Binding-site contacts:
Ligand atom O contacts residue TYR481 of chain 1.A at 2.6 Å (h-bond).
Ligand atom CBN contacts residue HIS314 of chain 1.A at 3.4 Å.
Ligand atom CAK contacts residue HIS371 of chain 1.A at 3.4 Å.
Ligand atom CAI contacts residue 3ES1 of chain 1.J at 3.6 Å.
Ligand atom OH contacts residue PHE488 of chain 1.A at 3.4 Å.
Ligand atom OAG contacts residue GLU345 of chain 1.A at 2.7 Å (salt-bridge).
Ligand atom CAR contacts residue 3ES1 of chain 1.J at 3.5 Å.
Ligand atom C contacts residue HIS474 of chain 1.A at 3.5 Å.
Ligand atom CAJ contacts residue GLU337 of chain 1.A at 3.5 Å.
Ligand atom PBY contacts residue GLU345 of chain 1.A at 3.6 Å.
Ligand atom CBC contacts residue HIS344 of chain 1.A at 3.4 Å.
Ligand atom OAG contacts residue HIS348 of chain 1.A at 3.0 Å (h-bond).
Ligand atom CAL contacts residue 3ES1 of chain 1.J at 3.5 Å.
Ligand atom O contacts residue HIS474 of chain 1.A at 3.4 Å.
Ligand atom CBT contacts residue VAL341 of chain 1.A at 3.6 Å (hydrophobic).
Ligand atom CAH contacts residue HIS371 of chain 1.A at 3.6 Å.
Ligand atom O contacts residue LYS472 of chain 1.A at 2.7 Å (salt-bridge).
Ligand atom OAG contacts residue ZN1 of chain 1.F at 2.0 Å.
Ligand atom CZ contacts residue PHE488 of chain 1.A at 3.5 Å (hydrophobic).
Ligand atom CB contacts residue TYR481 of chain 1.A at 3.5 Å (hydrophobic).
Ligand atom OBK contacts residue HIS344 of chain 1.A at 3.1 Å.
Ligand atom OAG contacts residue HIS344 of chain 1.A at 3.1 Å (h-bond).
Ligand atom OAD contacts residue TYR484 of chain 1.A at 2.6 Å (h-bond).
Ligand atom CBU contacts residue VAL341 of chain 1.A at 3.6 Å (hydrophobic).
Ligand atom O contacts residue GLN242 of chain 1.A at 3.0 Å (h-bond).
Ligand atom CB contacts residue TYR484 of chain 1.A at 3.5 Å (hydrophobic).
Ligand atom OAD contacts residue ZN1 of chain 1.F at 2.7 Å.
Ligand atom OAD contacts residue GLU372 of chain 1.A at 3.3 Å (salt-bridge).
Ligand atom OAC contacts residue HIS314 of chain 1.A at 2.6 Å (h-bond).
Ligand atom C contacts residue TYR481 of chain 1.A at 3.6 Å (hydrophobic).
Ligand atom OAB contacts residue SER316 of chain 1.A at 3.2 Å.
Ligand atom CAN contacts residue VAL479 of chain 1.A at 3.6 Å (hydrophobic).
Ligand atom CBF contacts residue GLU345 of chain 1.A at 3.2 Å.
Ligand atom CBX contacts residue ALA315 of chain 1.A at 3.5 Å (hydrophobic).
Ligand atom CBF contacts residue ALA315 of chain 1.A at 3.1 Å (hydrophobic).
Ligand atom PBY contacts residue ZN1 of chain 1.F at 2.9 Å.
Ligand atom OAB contacts residue ALA317 of chain 1.A at 2.9 Å (h-bond).
Ligand atom OAC contacts residue TYR484 of chain 1.A at 3.5 Å (h-bond).
Ligand atom OAC contacts residue HIS474 of chain 1.A at 2.8 Å (h-bond).
Ligand atom C contacts residue GLN242 of chain 1.A at 3.6 Å.

This protein binds this small molecule.
Small molecule (SMILES): O=C(N[C@@H](Cc1ccccc1)[P](=O)(O)C[C@H](Cc1cc(-c2ccccc2)no1)C(=O)N[C@@H](Cc1ccc(O)cc1)C(=O)O)OCc1ccccc1

Sequence of chain 1.A:
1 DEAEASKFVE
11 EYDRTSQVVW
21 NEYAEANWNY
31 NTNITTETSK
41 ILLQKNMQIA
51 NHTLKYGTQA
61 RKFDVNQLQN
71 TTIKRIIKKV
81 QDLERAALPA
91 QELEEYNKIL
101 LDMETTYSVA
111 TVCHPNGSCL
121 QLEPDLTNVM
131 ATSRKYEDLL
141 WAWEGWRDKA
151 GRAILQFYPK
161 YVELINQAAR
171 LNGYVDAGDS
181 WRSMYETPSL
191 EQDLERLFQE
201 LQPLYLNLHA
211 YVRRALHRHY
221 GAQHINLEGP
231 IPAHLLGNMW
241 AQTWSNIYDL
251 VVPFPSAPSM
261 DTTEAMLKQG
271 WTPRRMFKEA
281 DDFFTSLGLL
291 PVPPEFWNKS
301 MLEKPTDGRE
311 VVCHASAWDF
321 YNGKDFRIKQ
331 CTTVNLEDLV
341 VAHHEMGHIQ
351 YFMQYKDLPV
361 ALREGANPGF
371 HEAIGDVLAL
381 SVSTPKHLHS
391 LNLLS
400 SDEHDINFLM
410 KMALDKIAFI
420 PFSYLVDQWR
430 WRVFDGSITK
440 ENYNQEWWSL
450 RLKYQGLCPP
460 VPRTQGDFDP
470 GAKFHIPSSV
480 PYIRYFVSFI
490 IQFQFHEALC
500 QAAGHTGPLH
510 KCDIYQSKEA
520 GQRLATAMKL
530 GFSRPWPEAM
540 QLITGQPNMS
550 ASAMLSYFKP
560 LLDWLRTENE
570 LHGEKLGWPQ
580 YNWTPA